Sequence of chain 1.A:
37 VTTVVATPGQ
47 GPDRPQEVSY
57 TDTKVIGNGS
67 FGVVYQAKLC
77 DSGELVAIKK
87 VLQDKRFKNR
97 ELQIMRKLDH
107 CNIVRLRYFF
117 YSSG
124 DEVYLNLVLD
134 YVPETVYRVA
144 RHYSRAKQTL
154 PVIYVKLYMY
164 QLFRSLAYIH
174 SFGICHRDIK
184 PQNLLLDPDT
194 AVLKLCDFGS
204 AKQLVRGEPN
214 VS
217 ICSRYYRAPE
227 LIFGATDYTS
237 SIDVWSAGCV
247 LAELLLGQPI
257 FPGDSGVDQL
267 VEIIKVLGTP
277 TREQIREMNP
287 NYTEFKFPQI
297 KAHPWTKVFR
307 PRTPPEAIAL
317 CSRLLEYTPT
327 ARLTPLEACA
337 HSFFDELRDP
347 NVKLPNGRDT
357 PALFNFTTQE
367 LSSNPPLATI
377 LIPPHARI

This protein binds this small molecule.
Small molecule (SMILES): Cc1c[nH]c(-c2cnc(NCCNc3ccc(C#N)cn3)nc2-c2ccc(Cl)cc2Cl)n1

Binding-site contacts:
Ligand atom C9 contacts residue VAL135 of chain 1.A at 3.2 Å (hydrophobic).
Ligand atom C14 contacts residue LEU188 of chain 1.A at 3.7 Å (hydrophobic).
Ligand atom C2 contacts residue PHE67 of chain 1.A at 3.9 Å (hydrophobic).
Ligand atom C11 contacts residue LEU188 of chain 1.A at 3.5 Å (hydrophobic).
Ligand atom N5 contacts residue VAL135 of chain 1.A at 3.0 Å (h-bond).
Ligand atom C10 contacts residue VAL135 of chain 1.A at 3.8 Å (hydrophobic).
Ligand atom C20 contacts residue CYS199 of chain 1.A at 3.8 Å (hydrophobic).
Ligand atom C10 contacts residue ASP133 of chain 1.A at 3.3 Å.
Ligand atom C6 contacts residue THR138 of chain 1.A at 3.8 Å.
Ligand atom C18 contacts residue PHE67 of chain 1.A at 3.4 Å (hydrophobic).
Ligand atom C13 contacts residue LEU188 of chain 1.A at 3.8 Å (hydrophobic).
Ligand atom N6 contacts residue LEU132 of chain 1.A at 3.4 Å.
Ligand atom N3 contacts residue THR138 of chain 1.A at 3.9 Å.
Ligand atom C12 contacts residue LEU188 of chain 1.A at 3.8 Å (hydrophobic).
Ligand atom CL1 contacts residue PHE67 of chain 1.A at 3.7 Å.
Ligand atom C10 contacts residue ALA83 of chain 1.A at 3.6 Å (hydrophobic).
Ligand atom CL contacts residue GLY63 of chain 1.A at 3.6 Å.
Ligand atom C21 contacts residue GLN185 of chain 1.A at 3.6 Å.
Ligand atom N7 contacts residue ARG141 of chain 1.A at 3.5 Å.
Ligand atom C8 contacts residue VAL135 of chain 1.A at 3.2 Å (hydrophobic).
Ligand atom N4 contacts residue VAL135 of chain 1.A at 2.4 Å (h-bond).
Ligand atom CL contacts residue VAL70 of chain 1.A at 3.9 Å.
Ligand atom C7 contacts residue VAL135 of chain 1.A at 3.6 Å (hydrophobic).
Ligand atom C11 contacts residue ALA83 of chain 1.A at 3.8 Å (hydrophobic).
Ligand atom C9 contacts residue LEU188 of chain 1.A at 3.9 Å (hydrophobic).
Ligand atom C18 contacts residue VAL70 of chain 1.A at 3.7 Å (hydrophobic).
Ligand atom CL contacts residue PHE67 of chain 1.A at 3.6 Å.
Ligand atom N5 contacts residue TYR134 of chain 1.A at 3.8 Å.
Ligand atom C8 contacts residue TYR134 of chain 1.A at 3.7 Å (hydrophobic).
Ligand atom C20 contacts residue GLN185 of chain 1.A at 3.8 Å.
Ligand atom N5 contacts residue ASP133 of chain 1.A at 3.9 Å.
Ligand atom N5 contacts residue LEU188 of chain 1.A at 3.9 Å.
Ligand atom C17 contacts residue PHE67 of chain 1.A at 3.8 Å (hydrophobic).
Ligand atom C10 contacts residue LEU188 of chain 1.A at 3.3 Å (hydrophobic).
Ligand atom CL contacts residue ILE62 of chain 1.A at 3.4 Å.
Ligand atom N2 contacts residue THR138 of chain 1.A at 3.7 Å.
Ligand atom CL1 contacts residue ASP200 of chain 1.A at 3.7 Å.
Ligand atom C contacts residue ASN64 of chain 1.A at 3.5 Å.
Ligand atom N4 contacts residue TYR134 of chain 1.A at 3.3 Å.
Ligand atom C7 contacts residue PRO136 of chain 1.A at 3.9 Å (hydrophobic).